A protein and the small-molecule ligand that binds it are described below.
Small molecule (SMILES): C[C@@H]1O[C@@H](CC(=O)O)[C@@H](O)[C@H](O)[C@@H]1O

Binding-site contacts:
Ligand atom C7 contacts residue DLY1 of chain 1.F at 1.4 Å.
Ligand atom O4 contacts residue ASP99 of chain 1.B at 3.6 Å.
Ligand atom O3 contacts residue ASP101 of chain 1.B at 3.0 Å (salt-bridge).
Ligand atom C3 contacts residue ASP104 of chain 1.B at 3.7 Å.
Ligand atom O2 contacts residue CA1 of chain 1.K at 2.5 Å.
Ligand atom C4 contacts residue ASP96 of chain 1.B at 3.4 Å.
Ligand atom C5 contacts residue SER22 of chain 1.B at 3.4 Å.
Ligand atom C4 contacts residue CA1 of chain 1.K at 3.8 Å.
Ligand atom O3 contacts residue ASP99 of chain 1.B at 2.6 Å (salt-bridge).
Ligand atom O4 contacts residue ASP104 of chain 1.B at 3.1 Å (salt-bridge).
Ligand atom C4 contacts residue ASP104 of chain 1.B at 3.2 Å.
Ligand atom C5 contacts residue ASP96 of chain 1.B at 3.7 Å.
Ligand atom O4 contacts residue GLU95 of chain 1.B at 3.4 Å (salt-bridge).
Ligand atom O2 contacts residue ASN21 of chain 1.B at 3.0 Å (h-bond).
Ligand atom C4 contacts residue CA1 of chain 1.J at 3.3 Å.
Ligand atom C3 contacts residue CA1 of chain 1.J at 3.4 Å.
Ligand atom O3 contacts residue CA1 of chain 1.J at 2.5 Å.
Ligand atom O2 contacts residue GLY114 of chain 1.A at 2.5 Å (h-bond).
Ligand atom C5 contacts residue DLY1 of chain 1.F at 3.4 Å.
Ligand atom O3 contacts residue CA1 of chain 1.K at 2.5 Å.
Ligand atom C2 contacts residue CA1 of chain 1.K at 3.4 Å.
Ligand atom O4 contacts residue CA1 of chain 1.J at 2.5 Å.
Ligand atom C7 contacts residue LEU3 of chain 1.F at 3.6 Å (hydrophobic).
Ligand atom C3 contacts residue CA1 of chain 1.K at 3.4 Å.
Ligand atom C1M contacts residue SER23 of chain 1.B at 3.4 Å.
Ligand atom C1M contacts residue GLY114 of chain 1.A at 3.7 Å.
Ligand atom O7A contacts residue LYS2 of chain 1.F at 3.1 Å (salt-bridge).
Ligand atom O2 contacts residue SER22 of chain 1.B at 3.3 Å.
Ligand atom O4 contacts residue ASP96 of chain 1.B at 2.6 Å (salt-bridge).
Ligand atom O3 contacts residue ASP104 of chain 1.B at 3.0 Å (salt-bridge).
Ligand atom C6 contacts residue DLY1 of chain 1.F at 2.5 Å.
Ligand atom O5 contacts residue SER23 of chain 1.B at 2.9 Å (h-bond).
Ligand atom O5 contacts residue SER22 of chain 1.B at 3.4 Å (h-bond).
Ligand atom C3 contacts residue ASP99 of chain 1.B at 3.2 Å.
Ligand atom O7A contacts residue LEU3 of chain 1.F at 2.5 Å (h-bond).
Ligand atom C4 contacts residue SER22 of chain 1.B at 3.5 Å.
Ligand atom C7 contacts residue LYS2 of chain 1.F at 3.5 Å.
Ligand atom O7A contacts residue DLY1 of chain 1.F at 2.4 Å (h-bond).
Ligand atom O7A contacts residue LEU4 of chain 1.F at 3.3 Å (h-bond).
Ligand atom C2 contacts residue GLY114 of chain 1.A at 3.4 Å.

Sequence of chain 1.A:
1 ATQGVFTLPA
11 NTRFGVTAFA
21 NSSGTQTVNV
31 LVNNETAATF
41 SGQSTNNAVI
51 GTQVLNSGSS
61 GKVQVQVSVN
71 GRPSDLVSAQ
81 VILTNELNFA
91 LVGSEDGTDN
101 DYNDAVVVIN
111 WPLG

Sequence of chain 1.F:
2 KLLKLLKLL

Sequence of chain 1.B:
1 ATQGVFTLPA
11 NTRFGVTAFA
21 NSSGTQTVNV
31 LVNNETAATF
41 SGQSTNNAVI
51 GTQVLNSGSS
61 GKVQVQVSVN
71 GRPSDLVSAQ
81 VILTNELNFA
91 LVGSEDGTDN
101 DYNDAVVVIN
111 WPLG